Sequence of chain 1.A:
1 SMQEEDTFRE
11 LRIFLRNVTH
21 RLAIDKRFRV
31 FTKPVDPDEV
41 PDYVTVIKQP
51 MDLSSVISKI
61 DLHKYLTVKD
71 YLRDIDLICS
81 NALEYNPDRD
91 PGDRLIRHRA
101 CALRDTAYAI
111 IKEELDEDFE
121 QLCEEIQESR

This protein binds this small molecule.
Small molecule (SMILES): CC(=O)c1[nH]/c(=N/C(=O)[C@H]2CNCCN2CCC2CCC(F)(F)CC2)sc1-c1cncc(N)c1

Binding-site contacts:
Ligand atom OAC contacts residue ALA82 of chain 1.A at 3.9 Å.
Ligand atom NAT contacts residue ILE96 of chain 1.A at 3.6 Å.
Ligand atom NAB contacts residue LYS33 of chain 1.A at 3.4 Å (salt-bridge).
Ligand atom NAT contacts residue TYR85 of chain 1.A at 3.3 Å.
Ligand atom C contacts residue ASN86 of chain 1.A at 3.6 Å.
Ligand atom NAV contacts residue ASN86 of chain 1.A at 2.8 Å (h-bond).
Ligand atom CAA contacts residue VAL35 of chain 1.A at 3.5 Å (hydrophobic).
Ligand atom NAV contacts residue ILE96 of chain 1.A at 3.4 Å.
Ligand atom CAI contacts residue VAL30 of chain 1.A at 3.5 Å (hydrophobic).
Ligand atom FAF contacts residue ILE96 of chain 1.A at 3.3 Å.
Ligand atom CAO contacts residue ILE96 of chain 1.A at 3.8 Å (hydrophobic).
Ligand atom CBB contacts residue ILE96 of chain 1.A at 3.5 Å (hydrophobic).
Ligand atom CAN contacts residue ASP90 of chain 1.A at 3.9 Å.
Ligand atom CAP contacts residue ARG99 of chain 1.A at 3.9 Å.
Ligand atom OAC contacts residue ASN86 of chain 1.A at 3.4 Å (h-bond).
Ligand atom CBA contacts residue VAL35 of chain 1.A at 3.7 Å (hydrophobic).
Ligand atom CAG contacts residue VAL35 of chain 1.A at 3.9 Å (hydrophobic).
Ligand atom CBB contacts residue ASN86 of chain 1.A at 3.6 Å.
Ligand atom FAF contacts residue ARG99 of chain 1.A at 3.9 Å.
Ligand atom CA contacts residue ASP93 of chain 1.A at 3.7 Å.
Ligand atom CAZ contacts residue VAL35 of chain 1.A at 3.6 Å (hydrophobic).
Ligand atom CB contacts residue ASP93 of chain 1.A at 3.7 Å.
Ligand atom CAA contacts residue TYR43 of chain 1.A at 3.8 Å (hydrophobic).
Ligand atom CBB contacts residue TYR85 of chain 1.A at 3.4 Å (hydrophobic).
Ligand atom NAB contacts residue VAL30 of chain 1.A at 2.9 Å (h-bond).
Ligand atom CAP contacts residue LEU95 of chain 1.A at 3.9 Å (hydrophobic).
Ligand atom CAH contacts residue VAL40 of chain 1.A at 3.7 Å (hydrophobic).
Ligand atom NAV contacts residue TYR85 of chain 1.A at 3.5 Å.
Ligand atom CAL contacts residue GLY92 of chain 1.A at 3.8 Å.
Ligand atom NAT contacts residue ASN86 of chain 1.A at 3.3 Å (h-bond).
Ligand atom CAN contacts residue ASP93 of chain 1.A at 3.3 Å.
Ligand atom FAE contacts residue ARG99 of chain 1.A at 3.1 Å.
Ligand atom CAI contacts residue VAL35 of chain 1.A at 3.6 Å (hydrophobic).
Ligand atom CAJ contacts residue ASP93 of chain 1.A at 3.2 Å.
Ligand atom CAJ contacts residue ASP90 of chain 1.A at 3.9 Å.
Ligand atom CA contacts residue ASN86 of chain 1.A at 3.5 Å.
Ligand atom FAF contacts residue VAL30 of chain 1.A at 3.9 Å.
Ligand atom NAU contacts residue ASP93 of chain 1.A at 2.7 Å (salt-bridge).
Ligand atom CAZ contacts residue VAL30 of chain 1.A at 3.6 Å (hydrophobic).
Ligand atom CBH contacts residue ARG99 of chain 1.A at 3.8 Å.